Binding-site contacts:
Ligand atom N32 contacts residue VAL67 of chain 1.A at 3.5 Å.
Ligand atom N11 contacts residue ILE13 of chain 1.A at 3.7 Å.
Ligand atom C12 contacts residue LEU86 of chain 1.A at 3.1 Å (hydrophobic).
Ligand atom O22 contacts residue LYS92 of chain 1.A at 3.4 Å.
Ligand atom C18 contacts residue LYS92 of chain 1.A at 3.1 Å.
Ligand atom C26 contacts residue HIS87 of chain 1.A at 3.4 Å.
Ligand atom O23 contacts residue ASP89 of chain 1.A at 3.1 Å (salt-bridge).
Ligand atom C27 contacts residue LEU86 of chain 1.A at 3.4 Å (hydrophobic).
Ligand atom N28 contacts residue LEU86 of chain 1.A at 2.9 Å (h-bond).
Ligand atom N11 contacts residue LEU86 of chain 1.A at 2.5 Å (h-bond).
Ligand atom N32 contacts residue PHE83 of chain 1.A at 3.3 Å.
Ligand atom S15 contacts residue ASP89 of chain 1.A at 3.5 Å (salt-bridge).
Ligand atom N11 contacts residue PHE85 of chain 1.A at 3.3 Å.
Ligand atom C03 contacts residue VAL21 of chain 1.A at 3.7 Å (hydrophobic).
Ligand atom C29 contacts residue LEU86 of chain 1.A at 3.6 Å (hydrophobic).
Ligand atom O23 contacts residue LEU137 of chain 1.A at 3.5 Å.
Ligand atom C27 contacts residue HIS87 of chain 1.A at 3.5 Å.
Ligand atom N28 contacts residue LEU137 of chain 1.A at 3.6 Å.
Ligand atom C08 contacts residue LEU137 of chain 1.A at 3.5 Å (hydrophobic).
Ligand atom O22 contacts residue ASP89 of chain 1.A at 3.0 Å (salt-bridge).
Ligand atom C10 contacts residue LEU86 of chain 1.A at 3.3 Å (hydrophobic).
Ligand atom C29 contacts residue LEU137 of chain 1.A at 3.2 Å (hydrophobic).
Ligand atom C30 contacts residue LEU137 of chain 1.A at 3.1 Å (hydrophobic).
Ligand atom C17 contacts residue LYS92 of chain 1.A at 2.9 Å.
Ligand atom N04 contacts residue VAL21 of chain 1.A at 3.4 Å.
Ligand atom C29 contacts residue GLU84 of chain 1.A at 3.3 Å.
Ligand atom C12 contacts residue ILE13 of chain 1.A at 3.9 Å (hydrophobic).
Ligand atom C27 contacts residue PHE85 of chain 1.A at 3.6 Å (hydrophobic).
Ligand atom C20 contacts residue ILE13 of chain 1.A at 3.3 Å (hydrophobic).
Ligand atom C06 contacts residue PHE83 of chain 1.A at 3.3 Å (hydrophobic).
Ligand atom C21 contacts residue ILE13 of chain 1.A at 3.3 Å (hydrophobic).
Ligand atom C05 contacts residue VAL21 of chain 1.A at 3.8 Å (hydrophobic).
Ligand atom C20 contacts residue GLY14 of chain 1.A at 3.4 Å.
Ligand atom N28 contacts residue GLU84 of chain 1.A at 3.9 Å.
Ligand atom C01 contacts residue GLU15 of chain 1.A at 3.3 Å.
Ligand atom N16 contacts residue LYS92 of chain 1.A at 3.8 Å.
Ligand atom C31 contacts residue PHE83 of chain 1.A at 3.8 Å (hydrophobic).
Ligand atom C17 contacts residue ASP89 of chain 1.A at 3.6 Å.
Ligand atom C25 contacts residue LYS92 of chain 1.A at 3.6 Å.
Ligand atom C31 contacts residue LEU137 of chain 1.A at 3.5 Å (hydrophobic).

Sequence of chain 1.A:
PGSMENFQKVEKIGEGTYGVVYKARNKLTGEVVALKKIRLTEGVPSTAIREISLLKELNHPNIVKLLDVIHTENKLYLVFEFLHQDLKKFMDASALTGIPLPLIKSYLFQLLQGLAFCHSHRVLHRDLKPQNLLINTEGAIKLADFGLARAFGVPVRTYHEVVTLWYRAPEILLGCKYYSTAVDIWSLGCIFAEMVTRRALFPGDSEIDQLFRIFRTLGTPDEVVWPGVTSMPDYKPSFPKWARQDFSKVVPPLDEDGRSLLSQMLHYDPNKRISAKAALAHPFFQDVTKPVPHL

The small molecule below binds the protein below.
Small molecule (SMILES): CN=c1[nH]c(C)c(-c2nc(Nc3ccc(C)c(S(=O)(=O)N4CCOCC4)c3)ncc2C#N)s1